A small-molecule ligand and the protein it binds are described below.
Small molecule (SMILES): CC(=O)N[C@H]1[C@H](O[C@H]2[C@H](O)[C@@H](NC(C)=O)CO[C@@H]2CO)O[C@H](CO)[C@@H](O[C@@H]2O[C@H](CO[C@H]3O[C@H](CO)[C@@H](O)[C@H](O)[C@@H]3O)[C@@H](O)[C@H](O)[C@@H]2O)[C@@H]1O

Sequence of chain 1.B:
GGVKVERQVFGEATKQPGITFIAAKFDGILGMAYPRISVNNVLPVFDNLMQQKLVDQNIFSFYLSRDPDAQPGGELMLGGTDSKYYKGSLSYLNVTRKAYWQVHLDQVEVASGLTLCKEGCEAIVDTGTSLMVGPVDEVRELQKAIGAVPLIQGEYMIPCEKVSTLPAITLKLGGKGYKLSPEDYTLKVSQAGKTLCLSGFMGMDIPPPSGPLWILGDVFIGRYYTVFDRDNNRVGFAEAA

Sequence of chain 1.A:
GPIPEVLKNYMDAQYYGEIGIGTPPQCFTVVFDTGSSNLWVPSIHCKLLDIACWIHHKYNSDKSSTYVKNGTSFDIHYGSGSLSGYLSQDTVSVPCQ

Binding-site contacts:
Ligand atom C6 contacts residue LEU87 of chain 1.A at 4.2 Å (hydrophobic).
Ligand atom C5 contacts residue ASN70 of chain 1.A at 3.7 Å.
Ligand atom C8 contacts residue ASN70 of chain 1.A at 4.0 Å.
Ligand atom C3 contacts residue ASN40 of chain 1.B at 4.2 Å.
Ligand atom C3 contacts residue ASN70 of chain 1.A at 3.8 Å.
Ligand atom N2 contacts residue ASN70 of chain 1.A at 2.8 Å (h-bond).
Ligand atom O5 contacts residue ASN70 of chain 1.A at 2.4 Å (h-bond).
Ligand atom C3 contacts residue ASN41 of chain 1.B at 3.7 Å.
Ligand atom C6 contacts residue VAL42 of chain 1.B at 3.6 Å (hydrophobic).
Ligand atom C5 contacts residue ASN41 of chain 1.B at 3.6 Å.
Ligand atom C4 contacts residue ASN70 of chain 1.A at 4.2 Å.
Ligand atom O6 contacts residue ASN40 of chain 1.B at 3.7 Å.
Ligand atom C1 contacts residue ASN41 of chain 1.B at 3.5 Å.
Ligand atom O5 contacts residue VAL9 of chain 1.B at 4.2 Å.
Ligand atom C2 contacts residue ASN70 of chain 1.A at 2.5 Å.
Ligand atom C7 contacts residue ASN40 of chain 1.B at 3.7 Å.
Ligand atom O7 contacts residue ASN70 of chain 1.A at 2.7 Å (h-bond).
Ligand atom C7 contacts residue ASN70 of chain 1.A at 2.9 Å.
Ligand atom C1 contacts residue THR72 of chain 1.A at 4.1 Å.
Ligand atom C6 contacts residue ASN41 of chain 1.B at 3.2 Å.
Ligand atom O6 contacts residue ASN41 of chain 1.B at 3.5 Å (h-bond).
Ligand atom O5 contacts residue LEU87 of chain 1.A at 4.5 Å.
Ligand atom C4 contacts residue ASN41 of chain 1.B at 4.5 Å.
Ligand atom C8 contacts residue ASN40 of chain 1.B at 3.5 Å.
Ligand atom N2 contacts residue ASN41 of chain 1.B at 4.3 Å.
Ligand atom C2 contacts residue ASN40 of chain 1.B at 4.0 Å.
Ligand atom C1 contacts residue ASN70 of chain 1.A at 1.5 Å.
Ligand atom O4 contacts residue ASN41 of chain 1.B at 3.9 Å.
Ligand atom C6 contacts residue ASN41 of chain 1.B at 4.2 Å.
Ligand atom C2 contacts residue ASN41 of chain 1.B at 4.1 Å.
Ligand atom O3 contacts residue ASN41 of chain 1.B at 4.1 Å.
Ligand atom C8 contacts residue LYS69 of chain 1.A at 4.2 Å.
Ligand atom O6 contacts residue ASN41 of chain 1.B at 3.4 Å (h-bond).
Ligand atom N2 contacts residue ASN40 of chain 1.B at 3.0 Å (h-bond).
Ligand atom O5 contacts residue ASN41 of chain 1.B at 2.8 Å (h-bond).
Ligand atom O6 contacts residue VAL42 of chain 1.B at 3.7 Å.
Ligand atom O2 contacts residue ASN41 of chain 1.B at 3.3 Å (h-bond).
Ligand atom O6 contacts residue ASN41 of chain 1.B at 4.3 Å.
Ligand atom C6 contacts residue ASN40 of chain 1.B at 3.3 Å.
Ligand atom C1 contacts residue ASN40 of chain 1.B at 4.1 Å.